Binding-site contacts:
Ligand atom C1 contacts residue GLN699 of chain 2.A at 3.8 Å.
Ligand atom C5 contacts residue ASN597 of chain 2.A at 3.6 Å.
Ligand atom C3 contacts residue ASN597 of chain 2.A at 3.7 Å.
Ligand atom C1 contacts residue ARG313 of chain 1.A at 4.0 Å.
Ligand atom C3 contacts residue ARG313 of chain 1.A at 3.7 Å.
Ligand atom C5 contacts residue GLU235 of chain 1.A at 3.8 Å.
Ligand atom C7 contacts residue GLN699 of chain 2.A at 3.3 Å.
Ligand atom O4 contacts residue GLU235 of chain 1.A at 2.6 Å (salt-bridge).
Ligand atom C7 contacts residue SER593 of chain 2.A at 3.9 Å.
Ligand atom C8 contacts residue SER590 of chain 2.A at 3.4 Å.
Ligand atom O4 contacts residue ARG313 of chain 1.A at 3.8 Å.
Ligand atom O3 contacts residue GLU235 of chain 1.A at 3.6 Å (salt-bridge).
Ligand atom C2 contacts residue ARG313 of chain 1.A at 3.8 Å.
Ligand atom C8 contacts residue TYR236 of chain 1.A at 3.7 Å (hydrophobic).
Ligand atom O2 contacts residue HIS71 of chain 1.A at 3.0 Å (h-bond).
Ligand atom C4 contacts residue GLU235 of chain 1.A at 3.6 Å.
Ligand atom C1 contacts residue ASN597 of chain 2.A at 1.4 Å.
Ligand atom C1 contacts residue SER593 of chain 2.A at 3.6 Å.
Ligand atom C5 contacts residue HIS71 of chain 1.A at 4.1 Å.
Ligand atom O3 contacts residue ARG313 of chain 1.A at 3.0 Å (salt-bridge).
Ligand atom C6 contacts residue HIS71 of chain 1.A at 3.8 Å.
Ligand atom C2 contacts residue SER593 of chain 2.A at 3.7 Å.
Ligand atom C3 contacts residue GLU235 of chain 1.A at 4.0 Å.
Ligand atom C8 contacts residue SER593 of chain 2.A at 3.9 Å.
Ligand atom C3 contacts residue ARG313 of chain 1.A at 3.8 Å.
Ligand atom O5 contacts residue ASN597 of chain 2.A at 2.2 Å (h-bond).
Ligand atom C4 contacts residue ARG313 of chain 1.A at 3.4 Å.
Ligand atom C7 contacts residue ASN597 of chain 2.A at 3.8 Å.
Ligand atom N2 contacts residue SER593 of chain 2.A at 2.9 Å (h-bond).
Ligand atom O5 contacts residue HIS71 of chain 1.A at 3.5 Å.
Ligand atom N2 contacts residue GLN699 of chain 2.A at 3.5 Å (h-bond).
Ligand atom O2 contacts residue ARG313 of chain 1.A at 3.4 Å (salt-bridge).
Ligand atom O2 contacts residue GLU235 of chain 1.A at 2.7 Å (salt-bridge).
Ligand atom C2 contacts residue GLN699 of chain 2.A at 3.7 Å.
Ligand atom O7 contacts residue GLN699 of chain 2.A at 3.2 Å (h-bond).
Ligand atom C2 contacts residue ASN597 of chain 2.A at 2.4 Å.
Ligand atom C2 contacts residue GLU235 of chain 1.A at 3.4 Å.
Ligand atom C6 contacts residue GLU235 of chain 1.A at 4.0 Å.
Ligand atom N2 contacts residue ASN597 of chain 2.A at 2.9 Å (h-bond).
Ligand atom C8 contacts residue ALA594 of chain 2.A at 3.7 Å (hydrophobic).

Sequence of chain 2.A:
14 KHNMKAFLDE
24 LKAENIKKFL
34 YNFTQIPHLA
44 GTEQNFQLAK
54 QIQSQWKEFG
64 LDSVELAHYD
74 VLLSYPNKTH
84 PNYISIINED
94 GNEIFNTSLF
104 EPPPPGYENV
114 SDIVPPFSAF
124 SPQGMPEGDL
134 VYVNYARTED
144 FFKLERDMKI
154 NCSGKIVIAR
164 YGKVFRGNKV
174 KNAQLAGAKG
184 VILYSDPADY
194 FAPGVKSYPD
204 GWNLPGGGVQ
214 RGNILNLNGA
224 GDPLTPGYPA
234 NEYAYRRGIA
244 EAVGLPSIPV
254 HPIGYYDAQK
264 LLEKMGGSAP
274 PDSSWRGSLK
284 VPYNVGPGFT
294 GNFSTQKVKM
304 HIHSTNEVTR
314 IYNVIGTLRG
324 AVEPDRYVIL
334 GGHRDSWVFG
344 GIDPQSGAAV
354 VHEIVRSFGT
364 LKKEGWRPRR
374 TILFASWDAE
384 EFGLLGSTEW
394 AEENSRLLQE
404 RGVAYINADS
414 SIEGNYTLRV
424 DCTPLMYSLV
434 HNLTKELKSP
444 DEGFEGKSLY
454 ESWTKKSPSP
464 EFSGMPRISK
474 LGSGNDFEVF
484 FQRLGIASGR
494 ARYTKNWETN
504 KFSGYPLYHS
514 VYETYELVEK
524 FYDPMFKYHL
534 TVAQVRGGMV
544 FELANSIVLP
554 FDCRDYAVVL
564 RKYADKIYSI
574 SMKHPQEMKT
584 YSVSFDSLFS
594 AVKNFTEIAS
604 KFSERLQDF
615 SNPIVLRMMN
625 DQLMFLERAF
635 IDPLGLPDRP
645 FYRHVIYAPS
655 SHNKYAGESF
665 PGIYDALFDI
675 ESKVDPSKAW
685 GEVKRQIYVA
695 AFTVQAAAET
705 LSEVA

Sequence of chain 1.A:
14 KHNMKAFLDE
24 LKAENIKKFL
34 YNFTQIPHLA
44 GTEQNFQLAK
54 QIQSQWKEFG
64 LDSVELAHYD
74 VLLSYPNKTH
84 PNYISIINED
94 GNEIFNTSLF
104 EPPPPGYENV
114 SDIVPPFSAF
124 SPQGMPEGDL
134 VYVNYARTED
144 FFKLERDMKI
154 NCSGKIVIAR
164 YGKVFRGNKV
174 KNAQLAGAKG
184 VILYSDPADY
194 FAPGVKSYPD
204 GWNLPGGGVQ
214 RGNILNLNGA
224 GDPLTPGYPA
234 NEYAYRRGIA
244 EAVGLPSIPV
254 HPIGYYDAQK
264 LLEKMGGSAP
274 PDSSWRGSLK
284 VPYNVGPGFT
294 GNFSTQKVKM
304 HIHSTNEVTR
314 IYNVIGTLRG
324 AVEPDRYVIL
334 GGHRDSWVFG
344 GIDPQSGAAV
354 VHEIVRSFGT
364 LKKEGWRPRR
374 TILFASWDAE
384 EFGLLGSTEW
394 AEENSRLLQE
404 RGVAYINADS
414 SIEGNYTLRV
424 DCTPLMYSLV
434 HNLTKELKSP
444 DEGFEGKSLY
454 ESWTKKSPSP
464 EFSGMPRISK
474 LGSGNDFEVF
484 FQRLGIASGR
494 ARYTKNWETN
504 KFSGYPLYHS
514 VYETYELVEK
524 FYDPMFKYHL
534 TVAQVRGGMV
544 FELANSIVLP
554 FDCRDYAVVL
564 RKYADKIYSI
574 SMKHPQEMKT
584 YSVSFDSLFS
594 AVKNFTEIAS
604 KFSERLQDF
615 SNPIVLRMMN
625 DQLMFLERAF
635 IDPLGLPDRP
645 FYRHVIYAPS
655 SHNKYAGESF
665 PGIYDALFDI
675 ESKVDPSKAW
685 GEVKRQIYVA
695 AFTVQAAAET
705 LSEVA

The protein below binds the small molecule below.
Small molecule (SMILES): CC(=O)N[C@H]1[C@H](O[C@H]2[C@H](O)[C@@H](NC(C)=O)CO[C@@H]2CO)O[C@H](CO)[C@@H](O[C@@H]2O[C@H](CO)[C@@H](O)[C@H](O[C@H]3O[C@H](CO)[C@@H](O)[C@H](O)[C@@H]3O)[C@@H]2O)[C@@H]1O